Binding-site contacts:
Ligand atom O1P contacts residue TRP63 of chain 1.I at 3.2 Å.
Ligand atom O3 contacts residue HIS291 of chain 1.K at 3.0 Å (h-bond).
Ligand atom P1 contacts residue THR62 of chain 1.I at 3.2 Å.
Ligand atom C2 contacts residue LYS172 of chain 1.K at 3.8 Å.
Ligand atom O2 contacts residue LYS174 of chain 1.K at 3.7 Å.
Ligand atom O5P contacts residue LEU332 of chain 1.K at 3.4 Å.
Ligand atom C1 contacts residue SER376 of chain 1.K at 3.7 Å.
Ligand atom C5 contacts residue ASN120 of chain 1.I at 3.3 Å.
Ligand atom O2P contacts residue THR62 of chain 1.I at 2.0 Å (h-bond).
Ligand atom O6P contacts residue SER376 of chain 1.K at 3.2 Å (h-bond).
Ligand atom C5 contacts residue LEU332 of chain 1.K at 3.8 Å (hydrophobic).
Ligand atom O6P contacts residue HIS324 of chain 1.K at 2.7 Å (h-bond).
Ligand atom O2P contacts residue LYS172 of chain 1.K at 3.3 Å.
Ligand atom O3 contacts residue ASP200 of chain 1.K at 3.5 Å (salt-bridge).
Ligand atom O1 contacts residue THR62 of chain 1.I at 3.7 Å.
Ligand atom O1P contacts residue LYS331 of chain 1.K at 2.9 Å (salt-bridge).
Ligand atom O2 contacts residue GLU57 of chain 1.I at 2.7 Å (salt-bridge).
Ligand atom O2P contacts residue GLY400 of chain 1.K at 3.5 Å.
Ligand atom O5P contacts residue ARG292 of chain 1.K at 2.7 Å (salt-bridge).
Ligand atom P2 contacts residue ARG292 of chain 1.K at 3.3 Å.
Ligand atom O1P contacts residue GLY377 of chain 1.K at 3.3 Å.
Ligand atom O1 contacts residue LYS172 of chain 1.K at 3.1 Å (salt-bridge).
Ligand atom O4P contacts residue HIS324 of chain 1.K at 3.7 Å.
Ligand atom O1 contacts residue LYS331 of chain 1.K at 3.8 Å.
Ligand atom O4 contacts residue GLY377 of chain 1.K at 3.7 Å.
Ligand atom C3 contacts residue ASN120 of chain 1.I at 3.5 Å.
Ligand atom C2 contacts residue GLU57 of chain 1.I at 3.5 Å.
Ligand atom O4 contacts residue SER376 of chain 1.K at 2.7 Å (h-bond).
Ligand atom O1P contacts residue THR62 of chain 1.I at 3.4 Å (h-bond).
Ligand atom O4P contacts residue ARG292 of chain 1.K at 2.5 Å.
Ligand atom O1P contacts residue GLY378 of chain 1.K at 2.8 Å (h-bond).
Ligand atom O2 contacts residue ASP200 of chain 1.K at 3.7 Å.
Ligand atom O3 contacts residue GLU201 of chain 1.K at 3.1 Å (salt-bridge).
Ligand atom C3 contacts residue GLU201 of chain 1.K at 3.6 Å.
Ligand atom O3P contacts residue GLY400 of chain 1.K at 2.8 Å (h-bond).
Ligand atom O5 contacts residue ASN120 of chain 1.I at 3.7 Å.
Ligand atom O2 contacts residue LYS172 of chain 1.K at 3.0 Å (salt-bridge).
Ligand atom O2P contacts residue TRP63 of chain 1.I at 3.7 Å.
Ligand atom O5 contacts residue LEU332 of chain 1.K at 3.1 Å.
Ligand atom O2P contacts residue GLY401 of chain 1.K at 2.9 Å (h-bond).

Sequence of chain 1.K:
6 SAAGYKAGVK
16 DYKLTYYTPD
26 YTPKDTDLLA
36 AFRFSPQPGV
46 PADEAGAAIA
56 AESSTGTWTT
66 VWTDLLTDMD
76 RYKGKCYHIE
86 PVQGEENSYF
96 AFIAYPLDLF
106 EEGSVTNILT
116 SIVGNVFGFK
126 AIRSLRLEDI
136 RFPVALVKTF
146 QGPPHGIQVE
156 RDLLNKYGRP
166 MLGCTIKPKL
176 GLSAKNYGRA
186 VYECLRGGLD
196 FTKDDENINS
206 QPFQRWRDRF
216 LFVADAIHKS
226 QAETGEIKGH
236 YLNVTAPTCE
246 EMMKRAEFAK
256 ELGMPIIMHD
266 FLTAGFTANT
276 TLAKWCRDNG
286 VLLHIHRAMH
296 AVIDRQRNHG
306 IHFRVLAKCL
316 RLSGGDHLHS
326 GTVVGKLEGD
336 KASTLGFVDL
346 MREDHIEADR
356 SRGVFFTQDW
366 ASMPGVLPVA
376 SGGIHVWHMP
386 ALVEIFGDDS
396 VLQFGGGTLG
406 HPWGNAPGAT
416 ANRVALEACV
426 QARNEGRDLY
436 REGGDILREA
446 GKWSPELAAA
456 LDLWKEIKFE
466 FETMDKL

Sequence of chain 1.I:
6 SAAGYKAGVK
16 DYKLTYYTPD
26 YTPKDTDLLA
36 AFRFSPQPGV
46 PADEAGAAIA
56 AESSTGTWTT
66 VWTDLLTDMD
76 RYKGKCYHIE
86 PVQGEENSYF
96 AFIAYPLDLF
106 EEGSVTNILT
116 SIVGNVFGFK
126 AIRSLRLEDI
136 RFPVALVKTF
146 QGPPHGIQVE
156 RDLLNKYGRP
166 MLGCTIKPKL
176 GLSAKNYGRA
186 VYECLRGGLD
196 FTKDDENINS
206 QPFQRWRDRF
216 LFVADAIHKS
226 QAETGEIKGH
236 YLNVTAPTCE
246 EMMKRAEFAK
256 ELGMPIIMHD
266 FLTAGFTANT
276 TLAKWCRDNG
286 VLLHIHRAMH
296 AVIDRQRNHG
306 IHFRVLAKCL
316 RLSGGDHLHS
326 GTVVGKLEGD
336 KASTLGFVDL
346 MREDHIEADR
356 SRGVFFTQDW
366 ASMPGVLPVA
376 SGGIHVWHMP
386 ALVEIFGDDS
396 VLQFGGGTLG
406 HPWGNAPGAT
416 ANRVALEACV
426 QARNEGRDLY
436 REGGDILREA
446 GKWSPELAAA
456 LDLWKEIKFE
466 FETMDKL

The protein below binds the small molecule below.
Small molecule (SMILES): O=C(COP(=O)(O)O)[C@@H](O)[C@H](O)COP(=O)(O)O